This protein binds this small molecule.
Small molecule (SMILES): CC(=O)N[C@@H]1[C@@H](O)[C@H](O)[C@@H](CO)O[C@H]1O

Sequence of chain 1.B:
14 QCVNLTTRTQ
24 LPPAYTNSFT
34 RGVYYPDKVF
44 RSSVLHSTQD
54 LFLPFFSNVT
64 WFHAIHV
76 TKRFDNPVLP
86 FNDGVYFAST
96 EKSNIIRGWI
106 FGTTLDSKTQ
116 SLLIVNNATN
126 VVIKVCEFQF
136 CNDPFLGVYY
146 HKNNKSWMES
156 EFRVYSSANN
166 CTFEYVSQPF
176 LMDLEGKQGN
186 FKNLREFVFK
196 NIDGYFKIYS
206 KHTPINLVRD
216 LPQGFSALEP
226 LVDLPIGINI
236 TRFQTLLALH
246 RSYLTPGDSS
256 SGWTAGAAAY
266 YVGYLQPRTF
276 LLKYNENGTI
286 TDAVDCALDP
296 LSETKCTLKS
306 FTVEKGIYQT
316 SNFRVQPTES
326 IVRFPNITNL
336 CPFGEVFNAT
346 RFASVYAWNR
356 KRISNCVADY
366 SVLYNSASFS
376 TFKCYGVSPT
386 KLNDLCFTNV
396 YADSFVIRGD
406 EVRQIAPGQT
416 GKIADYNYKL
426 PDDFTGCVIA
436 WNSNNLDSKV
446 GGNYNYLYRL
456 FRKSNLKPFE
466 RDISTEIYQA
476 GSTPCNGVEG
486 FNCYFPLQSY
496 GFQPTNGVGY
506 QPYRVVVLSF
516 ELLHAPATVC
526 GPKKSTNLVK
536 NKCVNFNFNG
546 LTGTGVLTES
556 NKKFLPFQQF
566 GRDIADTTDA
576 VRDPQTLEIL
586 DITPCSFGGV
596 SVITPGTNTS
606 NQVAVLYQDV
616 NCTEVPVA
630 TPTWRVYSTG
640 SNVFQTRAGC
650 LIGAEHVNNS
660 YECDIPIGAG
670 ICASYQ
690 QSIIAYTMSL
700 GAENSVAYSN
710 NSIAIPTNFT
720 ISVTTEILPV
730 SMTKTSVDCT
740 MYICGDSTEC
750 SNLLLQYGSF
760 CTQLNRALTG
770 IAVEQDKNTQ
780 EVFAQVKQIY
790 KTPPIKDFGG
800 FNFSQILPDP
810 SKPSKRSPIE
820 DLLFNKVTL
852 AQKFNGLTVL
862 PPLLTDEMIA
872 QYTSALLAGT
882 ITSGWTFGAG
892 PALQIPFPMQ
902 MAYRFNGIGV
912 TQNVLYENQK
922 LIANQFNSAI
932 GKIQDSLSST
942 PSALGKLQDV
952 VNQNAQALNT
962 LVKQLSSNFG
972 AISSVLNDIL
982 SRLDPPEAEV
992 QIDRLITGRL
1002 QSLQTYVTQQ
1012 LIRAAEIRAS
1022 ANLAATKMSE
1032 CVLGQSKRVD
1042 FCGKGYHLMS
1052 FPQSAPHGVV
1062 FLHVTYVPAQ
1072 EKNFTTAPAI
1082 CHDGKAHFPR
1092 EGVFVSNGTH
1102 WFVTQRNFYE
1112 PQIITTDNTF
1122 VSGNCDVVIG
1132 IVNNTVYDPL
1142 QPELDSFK

Binding-site contacts:
Ligand atom C3 contacts residue ASN657 of chain 1.B at 3.8 Å.
Ligand atom C1 contacts residue ASN657 of chain 1.B at 1.4 Å.
Ligand atom N2 contacts residue ASN657 of chain 1.B at 2.9 Å (h-bond).
Ligand atom O7 contacts residue ASN657 of chain 1.B at 3.7 Å.
Ligand atom C4 contacts residue ASN657 of chain 1.B at 4.2 Å.
Ligand atom O5 contacts residue ASN657 of chain 1.B at 2.4 Å (h-bond).
Ligand atom C2 contacts residue ASN657 of chain 1.B at 2.5 Å.
Ligand atom C7 contacts residue ASN657 of chain 1.B at 3.5 Å.
Ligand atom C5 contacts residue ASN657 of chain 1.B at 3.7 Å.